Binding-site contacts:
Ligand atom C6 contacts residue LEU261 of chain 1.D at 3.9 Å (hydrophobic).
Ligand atom O5 contacts residue ALA116 of chain 1.D at 4.4 Å.
Ligand atom O6 contacts residue ALA116 of chain 1.D at 4.0 Å.
Ligand atom C1 contacts residue ASN113 of chain 1.D at 2.9 Å.
Ligand atom C5 contacts residue NAG1 of chain 1.CA at 3.9 Å.
Ligand atom C5 contacts residue SER115 of chain 1.D at 4.0 Å.
Ligand atom N2 contacts residue ASN113 of chain 1.D at 3.2 Å (h-bond).
Ligand atom O4 contacts residue NAG1 of chain 1.CA at 2.9 Å (h-bond).
Ligand atom C6 contacts residue NAG1 of chain 1.CA at 3.9 Å.
Ligand atom O6 contacts residue SER115 of chain 1.D at 3.6 Å.
Ligand atom O5 contacts residue TRP257 of chain 1.D at 4.4 Å.
Ligand atom C7 contacts residue ASN113 of chain 1.D at 3.6 Å.
Ligand atom C2 contacts residue ASN113 of chain 1.D at 3.0 Å.
Ligand atom C1 contacts residue SER115 of chain 1.D at 3.7 Å.
Ligand atom O3 contacts residue NAG1 of chain 1.CA at 3.7 Å.
Ligand atom C2 contacts residue TRP257 of chain 1.D at 4.2 Å (hydrophobic).
Ligand atom O6 contacts residue LEU261 of chain 1.D at 3.5 Å.
Ligand atom O6 contacts residue NAG1 of chain 1.CA at 3.9 Å.
Ligand atom O7 contacts residue TRP257 of chain 1.D at 3.3 Å.
Ligand atom O3 contacts residue TRP257 of chain 1.D at 4.1 Å.
Ligand atom C4 contacts residue NAG1 of chain 1.CA at 3.1 Å.
Ligand atom O6 contacts residue ASN113 of chain 1.D at 4.5 Å.
Ligand atom C3 contacts residue ASN113 of chain 1.D at 4.4 Å.
Ligand atom O7 contacts residue ASN113 of chain 1.D at 3.8 Å.
Ligand atom C6 contacts residue SER115 of chain 1.D at 4.4 Å.
Ligand atom O5 contacts residue ASN113 of chain 1.D at 2.8 Å (h-bond).
Ligand atom C3 contacts residue NAG1 of chain 1.CA at 3.6 Å.
Ligand atom C7 contacts residue TRP257 of chain 1.D at 4.3 Å (hydrophobic).
Ligand atom O5 contacts residue SER115 of chain 1.D at 3.6 Å (h-bond).
Ligand atom C5 contacts residue ASN113 of chain 1.D at 4.1 Å.

This protein binds this small molecule.
Small molecule (SMILES): CC(=O)N[C@@H]1[C@@H](O)[C@H](O)[C@@H](CO)O[C@H]1O

Sequence of chain 1.D:
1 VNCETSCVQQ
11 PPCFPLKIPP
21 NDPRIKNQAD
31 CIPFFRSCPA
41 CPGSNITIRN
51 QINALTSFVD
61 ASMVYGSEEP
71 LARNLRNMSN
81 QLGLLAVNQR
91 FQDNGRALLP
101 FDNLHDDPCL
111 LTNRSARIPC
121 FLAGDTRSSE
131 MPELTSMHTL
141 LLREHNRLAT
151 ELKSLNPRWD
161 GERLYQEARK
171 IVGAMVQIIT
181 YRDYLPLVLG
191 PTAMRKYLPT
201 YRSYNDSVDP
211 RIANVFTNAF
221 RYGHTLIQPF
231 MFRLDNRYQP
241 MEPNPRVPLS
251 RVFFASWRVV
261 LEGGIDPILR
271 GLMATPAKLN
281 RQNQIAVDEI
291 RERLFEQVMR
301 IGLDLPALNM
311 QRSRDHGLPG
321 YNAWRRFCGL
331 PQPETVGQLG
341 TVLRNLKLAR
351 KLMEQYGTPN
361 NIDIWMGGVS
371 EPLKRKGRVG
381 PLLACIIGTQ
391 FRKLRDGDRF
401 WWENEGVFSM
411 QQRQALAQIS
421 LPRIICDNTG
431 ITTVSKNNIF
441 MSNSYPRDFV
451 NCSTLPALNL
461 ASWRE